A protein and the small-molecule ligand that binds it are described below.
Small molecule (SMILES): CC(=O)N[C@H]1[C@H](O[C@H]2[C@H](O)[C@@H](NC(C)=O)CO[C@@H]2CO)O[C@H](CO)[C@@H](O)[C@@H]1O

Sequence of chain 1.C:
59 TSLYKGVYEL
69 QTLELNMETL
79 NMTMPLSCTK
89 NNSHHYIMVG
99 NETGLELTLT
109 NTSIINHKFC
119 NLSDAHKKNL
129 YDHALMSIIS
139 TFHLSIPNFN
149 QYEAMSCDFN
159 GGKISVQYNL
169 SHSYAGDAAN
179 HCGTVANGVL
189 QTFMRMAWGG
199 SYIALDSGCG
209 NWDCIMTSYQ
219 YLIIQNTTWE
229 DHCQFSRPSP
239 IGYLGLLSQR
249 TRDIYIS

Binding-site contacts:
Ligand atom C8 contacts residue GLY160 of chain 1.C at 4.1 Å.
Ligand atom C7 contacts residue THR225 of chain 1.C at 4.4 Å.
Ligand atom C7 contacts residue ASN224 of chain 1.C at 3.2 Å.
Ligand atom C1 contacts residue GLY160 of chain 1.C at 4.1 Å.
Ligand atom C8 contacts residue LEU128 of chain 1.C at 4.0 Å (hydrophobic).
Ligand atom C8 contacts residue ASN224 of chain 1.C at 3.0 Å.
Ligand atom C2 contacts residue ASN224 of chain 1.C at 2.6 Å.
Ligand atom C3 contacts residue ASN224 of chain 1.C at 3.9 Å.
Ligand atom N2 contacts residue ASN224 of chain 1.C at 3.0 Å (h-bond).
Ligand atom C1 contacts residue ASN224 of chain 1.C at 1.5 Å.
Ligand atom O5 contacts residue GLY160 of chain 1.C at 3.7 Å.
Ligand atom O7 contacts residue THR226 of chain 1.C at 4.4 Å.
Ligand atom O5 contacts residue ASN224 of chain 1.C at 2.4 Å (h-bond).
Ligand atom C6 contacts residue GLY160 of chain 1.C at 4.0 Å.
Ligand atom C1 contacts residue LYS161 of chain 1.C at 4.5 Å.
Ligand atom O7 contacts residue THR225 of chain 1.C at 4.3 Å.
Ligand atom C5 contacts residue ASN224 of chain 1.C at 3.8 Å.
Ligand atom O7 contacts residue ASN224 of chain 1.C at 3.9 Å.
Ligand atom C4 contacts residue ASN224 of chain 1.C at 4.3 Å.
Ligand atom C5 contacts residue GLY160 of chain 1.C at 3.7 Å.